Sequence of chain 1.G:
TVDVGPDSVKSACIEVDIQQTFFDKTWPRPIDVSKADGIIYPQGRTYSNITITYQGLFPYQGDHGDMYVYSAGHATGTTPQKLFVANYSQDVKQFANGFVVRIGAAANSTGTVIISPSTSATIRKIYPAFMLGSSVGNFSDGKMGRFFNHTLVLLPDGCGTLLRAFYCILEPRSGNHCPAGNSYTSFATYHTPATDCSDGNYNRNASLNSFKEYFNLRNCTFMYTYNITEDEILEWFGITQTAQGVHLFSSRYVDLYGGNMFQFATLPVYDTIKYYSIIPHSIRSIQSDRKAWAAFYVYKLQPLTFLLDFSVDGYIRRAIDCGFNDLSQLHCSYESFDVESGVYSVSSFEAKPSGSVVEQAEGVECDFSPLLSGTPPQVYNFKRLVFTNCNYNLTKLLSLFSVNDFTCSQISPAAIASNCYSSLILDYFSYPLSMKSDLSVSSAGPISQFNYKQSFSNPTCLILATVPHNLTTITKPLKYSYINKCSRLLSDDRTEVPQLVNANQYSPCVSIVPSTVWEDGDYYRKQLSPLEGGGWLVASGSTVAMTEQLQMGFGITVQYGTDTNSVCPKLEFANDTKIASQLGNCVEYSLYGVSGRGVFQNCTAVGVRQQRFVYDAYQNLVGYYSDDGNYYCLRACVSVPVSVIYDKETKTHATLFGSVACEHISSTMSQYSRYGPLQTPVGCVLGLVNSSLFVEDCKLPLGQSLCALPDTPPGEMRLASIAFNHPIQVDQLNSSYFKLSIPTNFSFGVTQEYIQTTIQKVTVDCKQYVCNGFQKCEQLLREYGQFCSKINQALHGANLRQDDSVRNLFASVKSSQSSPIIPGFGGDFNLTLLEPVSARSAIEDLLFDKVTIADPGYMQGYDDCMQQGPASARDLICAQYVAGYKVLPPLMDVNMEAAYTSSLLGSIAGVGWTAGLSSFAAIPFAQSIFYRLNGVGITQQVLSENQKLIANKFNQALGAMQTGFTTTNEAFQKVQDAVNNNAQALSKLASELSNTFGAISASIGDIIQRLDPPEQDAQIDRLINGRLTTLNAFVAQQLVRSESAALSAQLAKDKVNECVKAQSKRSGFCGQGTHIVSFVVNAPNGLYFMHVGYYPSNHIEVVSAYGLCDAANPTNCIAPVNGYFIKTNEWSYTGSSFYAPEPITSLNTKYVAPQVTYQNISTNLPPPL

Binding-site contacts:
Ligand atom C4 contacts residue ASN1227 of chain 1.F at 4.2 Å.
Ligand atom C5 contacts residue ASN1227 of chain 1.F at 3.7 Å.
Ligand atom C3 contacts residue ASN1227 of chain 1.F at 3.7 Å.
Ligand atom C2 contacts residue VAL1223 of chain 1.F at 4.3 Å (hydrophobic).
Ligand atom C8 contacts residue TYR1225 of chain 1.F at 3.6 Å (hydrophobic).
Ligand atom C7 contacts residue GLN1222 of chain 1.F at 4.1 Å.
Ligand atom C7 contacts residue ASN1227 of chain 1.F at 3.8 Å.
Ligand atom C2 contacts residue ASN1227 of chain 1.F at 2.4 Å.
Ligand atom O4 contacts residue VAL1223 of chain 1.F at 3.9 Å.
Ligand atom C8 contacts residue PRO1221 of chain 1.F at 3.5 Å (hydrophobic).
Ligand atom O6 contacts residue GLU1006 of chain 1.G at 3.8 Å.
Ligand atom N2 contacts residue VAL1223 of chain 1.F at 4.2 Å.
Ligand atom C8 contacts residue GLN1226 of chain 1.F at 3.6 Å.
Ligand atom C8 contacts residue SER790 of chain 1.F at 3.8 Å.
Ligand atom C3 contacts residue TYR1225 of chain 1.F at 4.1 Å (hydrophobic).
Ligand atom O7 contacts residue GLN1222 of chain 1.F at 4.3 Å.
Ligand atom C7 contacts residue VAL1223 of chain 1.F at 3.7 Å (hydrophobic).
Ligand atom O7 contacts residue VAL1223 of chain 1.F at 3.5 Å.
Ligand atom N2 contacts residue ASN1227 of chain 1.F at 2.9 Å (h-bond).
Ligand atom O7 contacts residue ASN1227 of chain 1.F at 4.2 Å.
Ligand atom O5 contacts residue ASN1227 of chain 1.F at 2.4 Å (h-bond).
Ligand atom O6 contacts residue PRO1175 of chain 1.F at 3.7 Å.
Ligand atom O3 contacts residue VAL1223 of chain 1.F at 3.4 Å (h-bond).
Ligand atom N2 contacts residue TYR1225 of chain 1.F at 2.9 Å (h-bond).
Ligand atom C3 contacts residue VAL1223 of chain 1.F at 3.8 Å (hydrophobic).
Ligand atom C1 contacts residue ASN1227 of chain 1.F at 1.4 Å.
Ligand atom C7 contacts residue TYR1225 of chain 1.F at 3.7 Å (hydrophobic).
Ligand atom N2 contacts residue GLN1226 of chain 1.F at 4.5 Å.
Ligand atom C8 contacts residue GLN1222 of chain 1.F at 3.7 Å.
Ligand atom C2 contacts residue TYR1225 of chain 1.F at 3.8 Å (hydrophobic).
Ligand atom O6 contacts residue ASN1227 of chain 1.F at 4.0 Å.
Ligand atom C1 contacts residue TYR1225 of chain 1.F at 3.7 Å (hydrophobic).
Ligand atom O5 contacts residue VAL1223 of chain 1.F at 4.5 Å.
Ligand atom C8 contacts residue VAL1223 of chain 1.F at 3.8 Å (hydrophobic).
Ligand atom C6 contacts residue GLU1006 of chain 1.G at 4.4 Å.

Sequence of chain 1.F:
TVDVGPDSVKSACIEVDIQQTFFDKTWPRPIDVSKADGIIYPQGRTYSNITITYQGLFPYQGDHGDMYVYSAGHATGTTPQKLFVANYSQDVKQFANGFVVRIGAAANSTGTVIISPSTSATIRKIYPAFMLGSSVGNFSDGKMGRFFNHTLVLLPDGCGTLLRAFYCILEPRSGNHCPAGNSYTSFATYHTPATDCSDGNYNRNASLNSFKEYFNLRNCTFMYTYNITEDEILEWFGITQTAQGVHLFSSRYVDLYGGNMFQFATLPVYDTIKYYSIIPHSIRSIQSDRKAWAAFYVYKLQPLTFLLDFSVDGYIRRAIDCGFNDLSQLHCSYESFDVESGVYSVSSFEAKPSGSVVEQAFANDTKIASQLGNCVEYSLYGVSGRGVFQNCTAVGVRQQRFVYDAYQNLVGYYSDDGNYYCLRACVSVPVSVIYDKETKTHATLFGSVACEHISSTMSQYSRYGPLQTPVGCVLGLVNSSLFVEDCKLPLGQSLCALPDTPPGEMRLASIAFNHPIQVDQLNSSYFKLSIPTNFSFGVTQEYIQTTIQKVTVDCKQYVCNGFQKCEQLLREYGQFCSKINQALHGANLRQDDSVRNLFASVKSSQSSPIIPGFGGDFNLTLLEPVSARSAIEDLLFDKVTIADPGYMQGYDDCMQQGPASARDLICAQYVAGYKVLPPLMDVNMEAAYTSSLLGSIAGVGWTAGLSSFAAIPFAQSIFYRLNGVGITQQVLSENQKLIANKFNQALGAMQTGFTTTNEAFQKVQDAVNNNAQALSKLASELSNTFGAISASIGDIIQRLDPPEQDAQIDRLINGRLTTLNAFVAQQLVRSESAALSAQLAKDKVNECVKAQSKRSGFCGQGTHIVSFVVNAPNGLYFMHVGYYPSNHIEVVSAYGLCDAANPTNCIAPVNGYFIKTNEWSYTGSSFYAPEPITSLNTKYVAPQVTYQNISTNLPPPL

The protein below binds the small molecule below.
Small molecule (SMILES): CC(=O)N[C@H]1[C@H](O[C@H]2[C@H](O)[C@@H](NC(C)=O)CO[C@@H]2CO)O[C@H](CO)[C@@H](O[C@@H]2O[C@H](CO[C@H]3O[C@H](CO)[C@@H](O)[C@H](O)[C@@H]3O)[C@@H](O)[C@H](O[C@H]3O[C@H](CO)[C@@H](O)[C@H](O)[C@@H]3O)[C@@H]2O)[C@@H]1O